Sequence of chain 25.F:
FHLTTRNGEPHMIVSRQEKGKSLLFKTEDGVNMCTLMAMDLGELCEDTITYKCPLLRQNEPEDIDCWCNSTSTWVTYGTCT

Binding-site contacts:
Ligand atom C5 contacts residue MET33 of chain 25.F at 3.7 Å (hydrophobic).
Ligand atom C6 contacts residue LEU24 of chain 25.F at 4.5 Å (hydrophobic).
Ligand atom C4 contacts residue VAL31 of chain 25.F at 3.8 Å (hydrophobic).
Ligand atom C2 contacts residue VAL31 of chain 25.F at 4.0 Å (hydrophobic).
Ligand atom O1 contacts residue VAL31 of chain 25.F at 3.4 Å (h-bond).
Ligand atom C4 contacts residue NAG1 of chain 25.DA at 3.2 Å.
Ligand atom O7 contacts residue ASN69 of chain 25.F at 3.8 Å.
Ligand atom O6 contacts residue NAG1 of chain 25.DA at 3.0 Å.
Ligand atom C7 contacts residue ASN69 of chain 25.F at 3.8 Å.
Ligand atom O5 contacts residue MET33 of chain 25.F at 4.2 Å.
Ligand atom C8 contacts residue ASN69 of chain 25.F at 3.4 Å.
Ligand atom C6 contacts residue ASN69 of chain 25.F at 4.4 Å.
Ligand atom O3 contacts residue NAG1 of chain 25.DA at 2.6 Å (h-bond).
Ligand atom C3 contacts residue VAL31 of chain 25.F at 3.0 Å (hydrophobic).
Ligand atom C6 contacts residue NAG1 of chain 25.DA at 4.3 Å.
Ligand atom O4 contacts residue NAG1 of chain 25.DA at 3.0 Å.
Ligand atom O1 contacts residue ASN69 of chain 25.F at 2.1 Å (h-bond).
Ligand atom N2 contacts residue ASN69 of chain 25.F at 4.3 Å.
Ligand atom C8 contacts residue ARG57 of chain 25.F at 4.2 Å.
Ligand atom O5 contacts residue ASN69 of chain 25.F at 2.8 Å (h-bond).
Ligand atom O1 contacts residue MET33 of chain 25.F at 3.9 Å.
Ligand atom C8 contacts residue SER70 of chain 25.F at 3.7 Å.
Ligand atom C7 contacts residue SER70 of chain 25.F at 4.4 Å.
Ligand atom C6 contacts residue MET33 of chain 25.F at 3.5 Å (hydrophobic).
Ligand atom O1 contacts residue SER70 of chain 25.F at 4.2 Å.
Ligand atom C5 contacts residue NAG1 of chain 25.DA at 4.3 Å.
Ligand atom N2 contacts residue VAL31 of chain 25.F at 4.0 Å.
Ligand atom C3 contacts residue NAG1 of chain 25.DA at 3.7 Å.
Ligand atom O4 contacts residue VAL31 of chain 25.F at 3.3 Å.
Ligand atom C1 contacts residue ASN69 of chain 25.F at 2.7 Å.
Ligand atom C5 contacts residue ASN69 of chain 25.F at 3.7 Å.
Ligand atom C1 contacts residue VAL31 of chain 25.F at 4.3 Å (hydrophobic).
Ligand atom C2 contacts residue ASN69 of chain 25.F at 4.2 Å.
Ligand atom C5 contacts residue VAL31 of chain 25.F at 4.2 Å (hydrophobic).
Ligand atom O3 contacts residue VAL31 of chain 25.F at 3.6 Å.

This small molecule binds to this protein.
Small molecule (SMILES): CC(=O)N[C@@H]1[C@@H](O)[C@H](O)[C@@H](CO)O[C@H]1O